Sequence of chain 4.A:
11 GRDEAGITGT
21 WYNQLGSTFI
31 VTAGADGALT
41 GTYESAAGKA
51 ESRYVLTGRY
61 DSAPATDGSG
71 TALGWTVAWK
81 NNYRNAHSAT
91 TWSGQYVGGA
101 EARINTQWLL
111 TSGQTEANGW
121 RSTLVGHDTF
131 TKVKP

This protein binds this small molecule.
Small molecule (SMILES): O=C(CCCC[C@@H]1SC[C@@H]2NC(=O)N[C@@H]21)NC1CCN(c2ccncc2)CC1

Sequence of chain 2.A:
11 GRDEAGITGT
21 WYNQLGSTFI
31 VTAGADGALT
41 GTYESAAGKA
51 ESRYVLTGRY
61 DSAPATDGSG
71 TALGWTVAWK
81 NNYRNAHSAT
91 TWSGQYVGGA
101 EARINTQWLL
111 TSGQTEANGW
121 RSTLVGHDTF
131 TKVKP

Binding-site contacts:
Ligand atom C05 contacts residue LEU25 of chain 4.A at 3.7 Å (hydrophobic).
Ligand atom C08 contacts residue TRP120 of chain 2.A at 3.8 Å (hydrophobic).
Ligand atom O03 contacts residue SER27 of chain 4.A at 2.7 Å (h-bond).
Ligand atom N09 contacts residue SER88 of chain 4.A at 3.1 Å (h-bond).
Ligand atom C24 contacts residue SER112 of chain 4.A at 3.4 Å.
Ligand atom C14 contacts residue SER45 of chain 4.A at 3.5 Å.
Ligand atom N11 contacts residue SER112 of chain 4.A at 3.3 Å (h-bond).
Ligand atom S04 contacts residue THR90 of chain 4.A at 3.3 Å (h-bond).
Ligand atom C05 contacts residue ASP128 of chain 4.A at 3.7 Å.
Ligand atom C27 contacts residue GLN114 of chain 4.A at 3.1 Å.
Ligand atom C26 contacts residue SER112 of chain 4.A at 3.2 Å.
Ligand atom C15 contacts residue TRP79 of chain 4.A at 3.7 Å (hydrophobic).
Ligand atom C05 contacts residue ASN23 of chain 4.A at 3.8 Å.
Ligand atom N02 contacts residue ASP128 of chain 4.A at 2.8 Å (salt-bridge).
Ligand atom C15 contacts residue LEU110 of chain 4.A at 3.8 Å (hydrophobic).
Ligand atom C01 contacts residue TRP120 of chain 2.A at 3.6 Å (hydrophobic).
Ligand atom O07 contacts residue GLY48 of chain 4.A at 3.6 Å.
Ligand atom C22 contacts residue SER112 of chain 4.A at 3.2 Å.
Ligand atom O07 contacts residue LYS49 of chain 4.A at 2.8 Å (salt-bridge).
Ligand atom O03 contacts residue ASN23 of chain 4.A at 3.0 Å (h-bond).
Ligand atom O03 contacts residue TYR43 of chain 4.A at 2.7 Å (h-bond).
Ligand atom C12 contacts residue TRP108 of chain 4.A at 3.2 Å (hydrophobic).
Ligand atom C16 contacts residue TRP79 of chain 4.A at 3.7 Å (hydrophobic).
Ligand atom N13 contacts residue GLN114 of chain 4.A at 3.1 Å (h-bond).
Ligand atom C19 contacts residue SER112 of chain 4.A at 3.4 Å.
Ligand atom N02 contacts residue LEU25 of chain 4.A at 3.8 Å.
Ligand atom C18 contacts residue SER88 of chain 4.A at 3.8 Å.
Ligand atom S04 contacts residue TRP79 of chain 4.A at 3.6 Å.
Ligand atom C05 contacts residue TYR43 of chain 4.A at 3.5 Å (hydrophobic).
Ligand atom C23 contacts residue LYS49 of chain 4.A at 3.6 Å.
Ligand atom C05 contacts residue SER45 of chain 4.A at 3.8 Å.
Ligand atom C10 contacts residue TRP108 of chain 4.A at 3.7 Å (hydrophobic).
Ligand atom S04 contacts residue TRP92 of chain 4.A at 3.8 Å.
Ligand atom C10 contacts residue ASP128 of chain 4.A at 3.8 Å.
Ligand atom O03 contacts residue ASP128 of chain 4.A at 3.8 Å.
Ligand atom C17 contacts residue LYS49 of chain 4.A at 3.6 Å.
Ligand atom C17 contacts residue TRP79 of chain 4.A at 3.6 Å (hydrophobic).
Ligand atom C05 contacts residue SER27 of chain 4.A at 3.7 Å.
Ligand atom N06 contacts residue SER45 of chain 4.A at 2.9 Å (h-bond).
Ligand atom C14 contacts residue ALA47 of chain 4.A at 3.6 Å (hydrophobic).